Binding-site contacts:
Ligand atom CB contacts residue GLU248 of chain 1.A at 4.4 Å.
Ligand atom O contacts residue TRP287 of chain 1.A at 4.1 Å.
Ligand atom CG contacts residue TYR250 of chain 1.A at 4.4 Å (hydrophobic).
Ligand atom CE1 contacts residue TYR223 of chain 1.A at 3.7 Å (hydrophobic).
Ligand atom O contacts residue GLU248 of chain 1.A at 4.5 Å.
Ligand atom CG contacts residue GLU159 of chain 1.A at 4.2 Å.
Ligand atom CA contacts residue TRP166 of chain 1.A at 4.4 Å (hydrophobic).
Ligand atom CE1 contacts residue TYR162 of chain 1.A at 4.2 Å (hydrophobic).
Ligand atom ND1 contacts residue TYR223 of chain 1.A at 4.2 Å.
Ligand atom CA contacts residue TYR223 of chain 1.A at 4.4 Å (hydrophobic).
Ligand atom CD2 contacts residue TYR250 of chain 1.A at 3.4 Å (hydrophobic).
Ligand atom N contacts residue TRP287 of chain 1.A at 3.8 Å.
Ligand atom ND1 contacts residue TYR162 of chain 1.A at 4.4 Å.
Ligand atom C contacts residue TRP104 of chain 1.A at 4.2 Å (hydrophobic).
Ligand atom O contacts residue TRP166 of chain 1.A at 3.5 Å.
Ligand atom CD2 contacts residue TYR223 of chain 1.A at 4.3 Å (hydrophobic).
Ligand atom CE1 contacts residue GLU159 of chain 1.A at 3.5 Å.
Ligand atom N contacts residue TYR250 of chain 1.A at 4.2 Å.
Ligand atom OXT contacts residue TRP287 of chain 1.A at 3.1 Å.
Ligand atom CA contacts residue GLU248 of chain 1.A at 3.2 Å.
Ligand atom O contacts residue ASN158 of chain 1.A at 4.1 Å.
Ligand atom O contacts residue TRP46 of chain 1.A at 4.3 Å.
Ligand atom N contacts residue TYR223 of chain 1.A at 3.3 Å (h-bond).
Ligand atom C contacts residue GLU248 of chain 1.A at 4.0 Å.
Ligand atom ND1 contacts residue GLU159 of chain 1.A at 2.9 Å (salt-bridge).
Ligand atom NE2 contacts residue TYR250 of chain 1.A at 4.2 Å.
Ligand atom N contacts residue GLU248 of chain 1.A at 2.4 Å (salt-bridge).
Ligand atom C contacts residue TRP166 of chain 1.A at 4.0 Å (hydrophobic).
Ligand atom C contacts residue TRP287 of chain 1.A at 3.9 Å (hydrophobic).
Ligand atom CG contacts residue TYR223 of chain 1.A at 4.4 Å (hydrophobic).
Ligand atom O contacts residue TRP104 of chain 1.A at 3.0 Å (h-bond).
Ligand atom NE2 contacts residue TYR223 of chain 1.A at 3.8 Å.
Ligand atom CB contacts residue TRP166 of chain 1.A at 4.3 Å (hydrophobic).
Ligand atom OXT contacts residue TRP46 of chain 1.A at 4.2 Å.

Sequence of chain 1.A:
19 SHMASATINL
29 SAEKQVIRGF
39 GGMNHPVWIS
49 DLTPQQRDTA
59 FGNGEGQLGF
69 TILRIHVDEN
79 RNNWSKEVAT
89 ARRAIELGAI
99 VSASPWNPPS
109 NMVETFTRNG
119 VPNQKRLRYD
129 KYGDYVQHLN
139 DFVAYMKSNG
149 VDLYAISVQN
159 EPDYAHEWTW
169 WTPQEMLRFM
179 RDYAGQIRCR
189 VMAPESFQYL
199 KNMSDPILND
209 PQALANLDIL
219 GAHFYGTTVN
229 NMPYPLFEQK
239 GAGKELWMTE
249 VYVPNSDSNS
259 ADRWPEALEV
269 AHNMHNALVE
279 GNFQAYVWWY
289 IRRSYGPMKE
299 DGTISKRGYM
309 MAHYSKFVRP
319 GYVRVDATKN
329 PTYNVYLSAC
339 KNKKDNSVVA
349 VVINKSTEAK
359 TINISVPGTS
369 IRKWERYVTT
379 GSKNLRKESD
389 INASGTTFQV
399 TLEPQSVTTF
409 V

A small-molecule ligand and the protein it binds are described below.
Small molecule (SMILES): N[C@@H](Cc1c[nH]c[nH+]1)C(=O)O